Sequence of chain 31.E:
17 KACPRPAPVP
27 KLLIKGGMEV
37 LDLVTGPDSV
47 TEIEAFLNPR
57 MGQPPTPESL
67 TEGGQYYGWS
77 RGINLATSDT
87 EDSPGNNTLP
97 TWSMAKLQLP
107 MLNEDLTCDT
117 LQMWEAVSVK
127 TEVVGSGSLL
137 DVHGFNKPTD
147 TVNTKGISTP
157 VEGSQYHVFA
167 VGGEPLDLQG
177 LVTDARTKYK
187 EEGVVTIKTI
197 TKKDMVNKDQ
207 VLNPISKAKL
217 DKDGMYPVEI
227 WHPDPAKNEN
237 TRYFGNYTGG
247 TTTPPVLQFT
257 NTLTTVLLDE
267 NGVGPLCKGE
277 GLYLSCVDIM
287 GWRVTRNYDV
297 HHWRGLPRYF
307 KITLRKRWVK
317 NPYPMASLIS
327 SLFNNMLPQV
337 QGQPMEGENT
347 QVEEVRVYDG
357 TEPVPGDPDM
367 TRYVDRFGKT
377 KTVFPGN

Sequence of chain 31.A:
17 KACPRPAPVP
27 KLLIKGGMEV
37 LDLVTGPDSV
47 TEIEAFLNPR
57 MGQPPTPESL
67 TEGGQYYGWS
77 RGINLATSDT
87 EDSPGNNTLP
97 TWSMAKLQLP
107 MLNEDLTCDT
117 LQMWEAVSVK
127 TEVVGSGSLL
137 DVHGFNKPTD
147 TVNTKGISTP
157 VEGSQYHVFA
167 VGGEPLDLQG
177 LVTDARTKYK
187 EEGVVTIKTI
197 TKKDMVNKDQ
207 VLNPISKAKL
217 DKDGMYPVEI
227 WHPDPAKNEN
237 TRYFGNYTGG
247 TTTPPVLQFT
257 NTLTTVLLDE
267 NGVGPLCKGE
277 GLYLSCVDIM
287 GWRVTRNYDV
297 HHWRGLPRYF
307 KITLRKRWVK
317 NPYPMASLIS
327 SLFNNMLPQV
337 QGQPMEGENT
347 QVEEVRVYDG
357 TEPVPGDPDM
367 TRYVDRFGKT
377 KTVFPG

The protein below binds the small molecule below.
Small molecule (SMILES): CC(=O)N[C@@H]1[C@@H](O[C@@H]2O[C@H](CO)[C@H](O)[C@H](O[C@]3(C(=O)O)C[C@H](O)[C@@H](NC(C)=O)[C@H]([C@H](O)[C@H](O)CO)O3)[C@H]2O)[C@H](O)[C@@H](CO[C@]2(C(=O)O)C[C@H](O)[C@@H](NC(C)=O)[C@H]([C@H](O)[C@H](O)CO)O2)O[C@H]1O

Binding-site contacts:
Ligand atom O6 contacts residue ASN93 of chain 31.E at 3.5 Å (h-bond).
Ligand atom O8 contacts residue TYR72 of chain 31.E at 3.5 Å (h-bond).
Ligand atom O1B contacts residue SER89 of chain 31.E at 4.1 Å.
Ligand atom C3 contacts residue VAL296 of chain 31.E at 3.7 Å (hydrophobic).
Ligand atom O10 contacts residue ASN293 of chain 31.E at 3.9 Å.
Ligand atom O4 contacts residue THR291 of chain 31.E at 3.4 Å.
Ligand atom O1A contacts residue ARG77 of chain 31.E at 3.1 Å (salt-bridge).
Ligand atom C3 contacts residue HIS298 of chain 31.E at 3.8 Å.
Ligand atom O1A contacts residue TYR72 of chain 31.E at 3.5 Å.
Ligand atom C3 contacts residue GLY78 of chain 31.E at 4.0 Å.
Ligand atom O1B contacts residue ARG77 of chain 31.E at 2.8 Å (salt-bridge).
Ligand atom C1 contacts residue TYR72 of chain 31.E at 3.8 Å (hydrophobic).
Ligand atom C1 contacts residue ARG77 of chain 31.E at 3.4 Å.
Ligand atom C8 contacts residue TYR72 of chain 31.E at 4.1 Å (hydrophobic).
Ligand atom C2 contacts residue GLY78 of chain 31.E at 4.1 Å.
Ligand atom O10 contacts residue THR291 of chain 31.E at 3.8 Å.
Ligand atom O4 contacts residue ILE79 of chain 31.E at 3.5 Å (h-bond).
Ligand atom O1A contacts residue GLY78 of chain 31.E at 3.3 Å (h-bond).
Ligand atom O1A contacts residue SER89 of chain 31.E at 3.4 Å (h-bond).
Ligand atom C11 contacts residue ASP85 of chain 31.A at 3.8 Å.
Ligand atom N5 contacts residue TYR72 of chain 31.E at 3.1 Å (h-bond).
Ligand atom O4 contacts residue HIS298 of chain 31.E at 3.0 Å (h-bond).
Ligand atom C6 contacts residue TYR72 of chain 31.E at 3.3 Å (hydrophobic).
Ligand atom C4 contacts residue HIS298 of chain 31.E at 3.6 Å.
Ligand atom O1B contacts residue TYR72 of chain 31.E at 3.8 Å.
Ligand atom C5 contacts residue ASN93 of chain 31.E at 4.1 Å.
Ligand atom C7 contacts residue TYR72 of chain 31.E at 3.9 Å (hydrophobic).
Ligand atom O4 contacts residue TYR72 of chain 31.E at 4.2 Å.
Ligand atom O4 contacts residue VAL296 of chain 31.E at 4.0 Å.
Ligand atom C4 contacts residue GLY78 of chain 31.E at 3.3 Å.
Ligand atom C4 contacts residue TYR72 of chain 31.E at 3.4 Å (hydrophobic).
Ligand atom O4 contacts residue GLY78 of chain 31.E at 3.0 Å.
Ligand atom O3 contacts residue GLY78 of chain 31.E at 3.6 Å.
Ligand atom C8 contacts residue ARG77 of chain 31.E at 4.2 Å.
Ligand atom C3 contacts residue GLY78 of chain 31.E at 4.0 Å.
Ligand atom C6 contacts residue ASN93 of chain 31.E at 3.4 Å.
Ligand atom C1 contacts residue SER89 of chain 31.E at 4.2 Å.
Ligand atom O1B contacts residue ASN80 of chain 31.E at 4.2 Å.
Ligand atom C1 contacts residue GLY78 of chain 31.E at 4.0 Å.
Ligand atom C5 contacts residue TYR72 of chain 31.E at 3.4 Å (hydrophobic).